Sequence of chain 1.B:
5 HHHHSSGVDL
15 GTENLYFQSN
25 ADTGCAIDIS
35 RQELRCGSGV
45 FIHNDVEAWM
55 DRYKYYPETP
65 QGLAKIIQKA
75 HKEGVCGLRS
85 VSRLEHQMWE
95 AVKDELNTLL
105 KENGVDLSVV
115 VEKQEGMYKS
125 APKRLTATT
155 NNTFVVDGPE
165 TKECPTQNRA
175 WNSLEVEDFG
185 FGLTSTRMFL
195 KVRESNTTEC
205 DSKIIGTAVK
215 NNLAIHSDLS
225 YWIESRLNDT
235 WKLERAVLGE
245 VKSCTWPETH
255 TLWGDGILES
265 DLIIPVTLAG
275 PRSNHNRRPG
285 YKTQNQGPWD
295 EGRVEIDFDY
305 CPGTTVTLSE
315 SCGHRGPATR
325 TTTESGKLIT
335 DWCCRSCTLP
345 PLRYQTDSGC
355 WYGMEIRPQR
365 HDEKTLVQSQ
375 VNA

Sequence of chain 1.A:
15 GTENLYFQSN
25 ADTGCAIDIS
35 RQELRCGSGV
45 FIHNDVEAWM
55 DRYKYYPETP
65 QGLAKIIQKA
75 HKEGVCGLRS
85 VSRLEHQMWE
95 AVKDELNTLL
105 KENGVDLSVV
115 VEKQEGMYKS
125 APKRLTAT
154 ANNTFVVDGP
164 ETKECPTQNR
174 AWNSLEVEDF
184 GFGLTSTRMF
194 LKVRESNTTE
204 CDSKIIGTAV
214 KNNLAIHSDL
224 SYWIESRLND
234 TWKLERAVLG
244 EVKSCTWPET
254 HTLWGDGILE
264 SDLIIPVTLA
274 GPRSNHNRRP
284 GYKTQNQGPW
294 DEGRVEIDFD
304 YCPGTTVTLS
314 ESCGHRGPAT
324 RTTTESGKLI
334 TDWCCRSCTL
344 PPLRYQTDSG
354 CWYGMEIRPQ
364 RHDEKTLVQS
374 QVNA

A protein and the small-molecule ligand that binds it are described below.
Small molecule (SMILES): CC(C)(C)CC(C)(C)c1ccc(OCCOCCOCCOCCOCCOCCOCCOCCOCCOCCO)cc1

Binding-site contacts:
Ligand atom C10 contacts residue GLY28 of chain 1.B at 4.5 Å.
Ligand atom C13 contacts residue THR27 of chain 1.B at 3.4 Å.
Ligand atom O15 contacts residue GLY41 of chain 1.B at 4.1 Å.
Ligand atom C5 contacts residue GLY28 of chain 1.B at 4.1 Å.
Ligand atom C11 contacts residue CYS40 of chain 1.B at 3.9 Å (hydrophobic).
Ligand atom C11 contacts residue CYS29 of chain 1.B at 3.7 Å (hydrophobic).
Ligand atom O15 contacts residue CYS40 of chain 1.B at 4.3 Å.
Ligand atom C9 contacts residue GLY28 of chain 1.B at 4.4 Å.
Ligand atom C3 contacts residue CYS29 of chain 1.A at 3.6 Å (hydrophobic).
Ligand atom O15 contacts residue THR27 of chain 1.B at 4.2 Å.
Ligand atom C3 contacts residue LEU38 of chain 1.A at 3.9 Å (hydrophobic).
Ligand atom C12 contacts residue GLY28 of chain 1.B at 4.5 Å.
Ligand atom C3 contacts residue ALA30 of chain 1.A at 4.1 Å (hydrophobic).
Ligand atom C12 contacts residue THR27 of chain 1.B at 4.1 Å.
Ligand atom C14 contacts residue THR27 of chain 1.B at 4.1 Å.
Ligand atom C11 contacts residue GLY28 of chain 1.B at 4.2 Å.
Ligand atom C10 contacts residue CYS29 of chain 1.B at 3.6 Å (hydrophobic).
Ligand atom C2 contacts residue CYS29 of chain 1.A at 4.1 Å (hydrophobic).
Ligand atom C4 contacts residue LEU38 of chain 1.A at 4.5 Å (hydrophobic).